Sequence of chain 1.A:
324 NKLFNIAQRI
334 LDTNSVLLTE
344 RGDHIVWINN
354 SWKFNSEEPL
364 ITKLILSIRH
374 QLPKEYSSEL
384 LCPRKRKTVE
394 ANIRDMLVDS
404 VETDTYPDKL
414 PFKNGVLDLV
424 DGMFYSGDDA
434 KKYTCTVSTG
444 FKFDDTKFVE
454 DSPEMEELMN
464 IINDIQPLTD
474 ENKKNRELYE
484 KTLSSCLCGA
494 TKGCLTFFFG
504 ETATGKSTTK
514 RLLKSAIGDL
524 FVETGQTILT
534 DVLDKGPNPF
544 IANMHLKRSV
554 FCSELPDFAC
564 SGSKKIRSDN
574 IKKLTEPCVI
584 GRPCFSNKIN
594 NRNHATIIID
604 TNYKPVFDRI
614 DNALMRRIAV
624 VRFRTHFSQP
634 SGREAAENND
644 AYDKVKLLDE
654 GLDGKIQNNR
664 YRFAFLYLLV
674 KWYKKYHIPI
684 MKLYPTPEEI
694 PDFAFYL

Binding-site contacts:
Ligand atom O2' contacts residue LEU655 of chain 1.A at 3.6 Å.
Ligand atom C4' contacts residue LEU651 of chain 1.A at 3.6 Å (hydrophobic).
Ligand atom O1B contacts residue THR507 of chain 1.A at 2.8 Å (h-bond).
Ligand atom O1B contacts residue ALA506 of chain 1.A at 3.5 Å (h-bond).
Ligand atom N3B contacts residue ALA506 of chain 1.A at 3.4 Å (h-bond).
Ligand atom O1B contacts residue GLY508 of chain 1.A at 3.6 Å.
Ligand atom O3G contacts residue LYS509 of chain 1.A at 2.6 Å (salt-bridge).
Ligand atom C8 contacts residue PHE630 of chain 1.A at 3.5 Å (hydrophobic).
Ligand atom PG contacts residue ARG619 of chain 1.B at 3.6 Å.
Ligand atom O2G contacts residue ARG619 of chain 1.B at 3.0 Å (salt-bridge).
Ligand atom O2A contacts residue THR511 of chain 1.A at 2.7 Å (h-bond).
Ligand atom O2B contacts residue SER510 of chain 1.A at 2.9 Å (h-bond).
Ligand atom C4 contacts residue LEU655 of chain 1.A at 3.5 Å (hydrophobic).
Ligand atom O1G contacts residue MG1 of chain 1.I at 2.6 Å.
Ligand atom O1B contacts residue LYS509 of chain 1.A at 2.6 Å (salt-bridge).
Ligand atom O3A contacts residue GLY508 of chain 1.A at 3.0 Å (h-bond).
Ligand atom O2B contacts residue MG1 of chain 1.I at 2.6 Å.
Ligand atom O1B contacts residue GLU504 of chain 1.A at 3.4 Å (salt-bridge).
Ligand atom N6 contacts residue ILE464 of chain 1.A at 3.5 Å (h-bond).
Ligand atom C2' contacts residue THR511 of chain 1.A at 3.5 Å.
Ligand atom O2G contacts residue ARG620 of chain 1.B at 3.5 Å (salt-bridge).
Ligand atom C2 contacts residue LEU650 of chain 1.A at 3.5 Å (hydrophobic).
Ligand atom O2G contacts residue ALA506 of chain 1.A at 3.7 Å.
Ligand atom O3G contacts residue THR505 of chain 1.A at 3.5 Å.
Ligand atom O3G contacts residue ASN605 of chain 1.A at 3.6 Å.
Ligand atom C2 contacts residue ASP652 of chain 1.A at 3.5 Å.
Ligand atom O4' contacts residue PHE630 of chain 1.A at 3.6 Å.
Ligand atom N7 contacts residue PHE630 of chain 1.A at 3.3 Å.
Ligand atom O2A contacts residue SER510 of chain 1.A at 3.3 Å.
Ligand atom O3A contacts residue THR507 of chain 1.A at 3.5 Å (h-bond).
Ligand atom O1G contacts residue ARG620 of chain 1.B at 2.9 Å (salt-bridge).
Ligand atom C8 contacts residue THR511 of chain 1.A at 3.2 Å.
Ligand atom O2' contacts residue ASP656 of chain 1.A at 2.7 Å (salt-bridge).
Ligand atom N3 contacts residue ASP652 of chain 1.A at 3.1 Å (salt-bridge).
Ligand atom O2G contacts residue ALA616 of chain 1.B at 3.6 Å.
Ligand atom N3B contacts residue ARG619 of chain 1.B at 3.1 Å (salt-bridge).
Ligand atom O3G contacts residue GLU504 of chain 1.A at 3.2 Å (salt-bridge).
Ligand atom O5' contacts residue THR511 of chain 1.A at 3.6 Å.
Ligand atom O2G contacts residue THR505 of chain 1.A at 2.9 Å (h-bond).
Ligand atom O3' contacts residue ASP656 of chain 1.A at 3.7 Å.

Sequence of chain 1.B:
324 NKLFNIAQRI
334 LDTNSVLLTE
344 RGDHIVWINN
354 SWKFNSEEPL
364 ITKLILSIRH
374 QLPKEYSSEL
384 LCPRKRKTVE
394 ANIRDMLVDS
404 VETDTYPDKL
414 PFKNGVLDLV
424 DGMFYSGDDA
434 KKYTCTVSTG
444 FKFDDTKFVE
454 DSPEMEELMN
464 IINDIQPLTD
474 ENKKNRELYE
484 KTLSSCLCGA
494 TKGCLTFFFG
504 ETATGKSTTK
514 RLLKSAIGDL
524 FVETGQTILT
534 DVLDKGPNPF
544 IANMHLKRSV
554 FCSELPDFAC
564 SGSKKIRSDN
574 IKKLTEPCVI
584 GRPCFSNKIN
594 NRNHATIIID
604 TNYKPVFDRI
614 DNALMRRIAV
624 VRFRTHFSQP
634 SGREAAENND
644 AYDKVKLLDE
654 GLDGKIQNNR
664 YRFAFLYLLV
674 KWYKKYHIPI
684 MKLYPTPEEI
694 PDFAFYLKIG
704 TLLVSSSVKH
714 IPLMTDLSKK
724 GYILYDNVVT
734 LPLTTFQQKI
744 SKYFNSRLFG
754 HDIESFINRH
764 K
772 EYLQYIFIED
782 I

The protein below binds the small molecule below.
Small molecule (SMILES): Nc1ncnc2c1ncn2[C@@H]1O[C@H](CO[P](=O)(O)O[P](=O)(O)NP(=O)(O)O)[C@@H](O)[C@H]1O